Binding-site contacts:
Ligand atom C7 contacts residue ASN123 of chain 1.B at 3.7 Å.
Ligand atom O5 contacts residue ASN123 of chain 1.B at 2.3 Å (h-bond).
Ligand atom C5 contacts residue GLU54 of chain 1.B at 4.1 Å.
Ligand atom C5 contacts residue LEU120 of chain 1.B at 4.5 Å (hydrophobic).
Ligand atom C4 contacts residue ASN123 of chain 1.B at 4.2 Å.
Ligand atom O7 contacts residue ASN123 of chain 1.B at 3.8 Å.
Ligand atom C2 contacts residue ASN123 of chain 1.B at 2.5 Å.
Ligand atom O5 contacts residue CYS119 of chain 1.B at 3.7 Å.
Ligand atom C3 contacts residue ASN123 of chain 1.B at 3.8 Å.
Ligand atom C6 contacts residue CYS119 of chain 1.B at 4.1 Å (hydrophobic).
Ligand atom C1 contacts residue CYS119 of chain 1.B at 3.9 Å (hydrophobic).
Ligand atom C5 contacts residue CYS119 of chain 1.B at 4.5 Å (hydrophobic).
Ligand atom C3 contacts residue GLU54 of chain 1.B at 4.2 Å.
Ligand atom C6 contacts residue ARG116 of chain 1.B at 4.2 Å.
Ligand atom O4 contacts residue GLU54 of chain 1.B at 2.8 Å (salt-bridge).
Ligand atom C8 contacts residue ASN123 of chain 1.B at 4.3 Å.
Ligand atom C6 contacts residue LEU120 of chain 1.B at 4.4 Å (hydrophobic).
Ligand atom O6 contacts residue GLU54 of chain 1.B at 3.3 Å (salt-bridge).
Ligand atom O6 contacts residue ARG116 of chain 1.B at 3.1 Å (salt-bridge).
Ligand atom N2 contacts residue ASN123 of chain 1.B at 3.1 Å (h-bond).
Ligand atom O6 contacts residue LEU120 of chain 1.B at 3.9 Å.
Ligand atom C1 contacts residue ASN123 of chain 1.B at 1.4 Å.
Ligand atom C4 contacts residue GLU54 of chain 1.B at 3.9 Å.
Ligand atom C5 contacts residue ASN123 of chain 1.B at 3.6 Å.

Sequence of chain 1.B:
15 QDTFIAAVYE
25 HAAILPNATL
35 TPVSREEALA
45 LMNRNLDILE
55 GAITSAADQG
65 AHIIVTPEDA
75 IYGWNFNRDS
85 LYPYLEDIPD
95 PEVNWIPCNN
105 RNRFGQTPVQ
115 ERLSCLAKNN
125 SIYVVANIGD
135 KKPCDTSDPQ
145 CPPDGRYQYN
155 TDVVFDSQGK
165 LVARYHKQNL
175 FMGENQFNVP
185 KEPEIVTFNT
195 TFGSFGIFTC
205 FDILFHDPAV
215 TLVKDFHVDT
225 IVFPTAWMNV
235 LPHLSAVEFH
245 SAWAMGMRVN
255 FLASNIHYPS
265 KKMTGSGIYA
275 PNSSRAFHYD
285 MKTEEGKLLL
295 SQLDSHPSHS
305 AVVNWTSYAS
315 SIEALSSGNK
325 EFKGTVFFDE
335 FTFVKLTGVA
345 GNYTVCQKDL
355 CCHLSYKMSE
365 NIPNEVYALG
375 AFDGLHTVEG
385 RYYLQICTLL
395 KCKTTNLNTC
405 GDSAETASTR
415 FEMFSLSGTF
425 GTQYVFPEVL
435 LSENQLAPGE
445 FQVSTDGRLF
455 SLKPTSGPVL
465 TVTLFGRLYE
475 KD

The small molecule below binds the protein below.
Small molecule (SMILES): CC(=O)N[C@@H]1[C@@H](O)[C@H](O)[C@@H](CO)O[C@H]1O